Sequence of chain 1.A:
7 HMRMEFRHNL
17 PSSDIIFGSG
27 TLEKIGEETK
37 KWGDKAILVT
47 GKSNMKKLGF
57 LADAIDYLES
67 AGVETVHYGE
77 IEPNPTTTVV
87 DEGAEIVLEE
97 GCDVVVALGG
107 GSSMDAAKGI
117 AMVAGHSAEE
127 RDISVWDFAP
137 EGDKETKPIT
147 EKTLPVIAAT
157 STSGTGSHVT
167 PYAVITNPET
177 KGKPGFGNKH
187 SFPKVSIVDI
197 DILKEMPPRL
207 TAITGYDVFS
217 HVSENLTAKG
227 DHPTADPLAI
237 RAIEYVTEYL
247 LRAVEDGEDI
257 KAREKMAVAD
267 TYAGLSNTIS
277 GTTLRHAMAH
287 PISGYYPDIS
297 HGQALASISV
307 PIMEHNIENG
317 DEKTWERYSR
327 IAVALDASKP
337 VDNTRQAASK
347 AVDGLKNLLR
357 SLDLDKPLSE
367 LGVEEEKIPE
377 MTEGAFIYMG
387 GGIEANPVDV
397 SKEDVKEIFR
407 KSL

A protein and the small-molecule ligand that binds it are described below.
Small molecule (SMILES): NC(=O)C1=CN([C@@H]2O[C@H](CO[P](=O)(O)O[P](=O)(O)OC[C@H]3O[C@@H](n4cnc5c(N)ncnc54)[C@H](OP(=O)(O)O)[C@@H]3O)[C@@H](O)[C@H]2O)[C@@H](O)[C@@H](O)C1

Binding-site contacts:
Ligand atom O5D contacts residue THR161 of chain 1.A at 3.3 Å.
Ligand atom O2A contacts residue SER108 of chain 1.A at 2.5 Å (h-bond).
Ligand atom O1A contacts residue GLY106 of chain 1.A at 3.2 Å.
Ligand atom O6N contacts residue HIS297 of chain 1.A at 3.2 Å (h-bond).
Ligand atom N6A contacts residue SER157 of chain 1.A at 3.0 Å (h-bond).
Ligand atom N7A contacts residue THR158 of chain 1.A at 3.4 Å.
Ligand atom O2D contacts residue LYS179 of chain 1.A at 2.3 Å (salt-bridge).
Ligand atom O3D contacts residue LYS179 of chain 1.A at 3.3 Å (salt-bridge).
Ligand atom O2X contacts residue LYS48 of chain 1.A at 3.2 Å (salt-bridge).
Ligand atom O5D contacts residue SER108 of chain 1.A at 3.3 Å (h-bond).
Ligand atom O1N contacts residue GLY106 of chain 1.A at 3.2 Å.
Ligand atom O5N contacts residue HIS217 of chain 1.A at 2.3 Å (h-bond).
Ligand atom O4D contacts residue THR161 of chain 1.A at 3.3 Å.
Ligand atom O5N contacts residue HIS297 of chain 1.A at 3.1 Å (h-bond).
Ligand atom C5N contacts residue HIS217 of chain 1.A at 3.3 Å.
Ligand atom C4A contacts residue LEU206 of chain 1.A at 3.4 Å (hydrophobic).
Ligand atom O1N contacts residue GLY107 of chain 1.A at 2.7 Å (h-bond).
Ligand atom O1N contacts residue THR158 of chain 1.A at 2.7 Å (h-bond).
Ligand atom C5N contacts residue MN1 of chain 1.B at 2.9 Å.
Ligand atom O5N contacts residue HIS282 of chain 1.A at 2.9 Å (h-bond).
Ligand atom O2X contacts residue SER49 of chain 1.A at 3.0 Å (h-bond).
Ligand atom C6N contacts residue HIS297 of chain 1.A at 3.2 Å.
Ligand atom O6N contacts residue HIS286 of chain 1.A at 3.2 Å (h-bond).
Ligand atom N6A contacts residue ILE198 of chain 1.A at 3.0 Å (h-bond).
Ligand atom O3X contacts residue GLY47 of chain 1.A at 3.0 Å.
Ligand atom C2N contacts residue ASP111 of chain 1.A at 3.0 Å.
Ligand atom N7N contacts residue ASP111 of chain 1.A at 2.7 Å (salt-bridge).
Ligand atom O2B contacts residue ASN50 of chain 1.A at 2.8 Å (h-bond).
Ligand atom O5D contacts residue GLY107 of chain 1.A at 3.2 Å (h-bond).
Ligand atom O7N contacts residue THR166 of chain 1.A at 2.9 Å (h-bond).
Ligand atom O2X contacts residue ASN50 of chain 1.A at 2.8 Å (h-bond).
Ligand atom O4B contacts residue LEU206 of chain 1.A at 3.3 Å.
Ligand atom O1A contacts residue GLY107 of chain 1.A at 3.3 Å (h-bond).
Ligand atom O1A contacts residue SER108 of chain 1.A at 2.8 Å (h-bond).
Ligand atom O3D contacts residue ASN80 of chain 1.A at 3.3 Å (h-bond).
Ligand atom N7A contacts residue SER157 of chain 1.A at 2.8 Å (h-bond).
Ligand atom C6N contacts residue MN1 of chain 1.B at 3.4 Å.
Ligand atom O5N contacts residue MN1 of chain 1.B at 1.9 Å.
Ligand atom N7N contacts residue TYR168 of chain 1.A at 2.6 Å (h-bond).
Ligand atom N7N contacts residue SER163 of chain 1.A at 3.2 Å (h-bond).